A small-molecule ligand and the protein it binds are described below.
Small molecule (SMILES): CC(=O)N[C@@H]1[C@@H](O)[C@H](O)[C@@H](CO)O[C@H]1O

Binding-site contacts:
Ligand atom C1 contacts residue ASN603 of chain 1.D at 1.5 Å.
Ligand atom C7 contacts residue ASN603 of chain 1.D at 3.5 Å.
Ligand atom C5 contacts residue ASN603 of chain 1.D at 3.8 Å.
Ligand atom C3 contacts residue ASN603 of chain 1.D at 3.9 Å.
Ligand atom O7 contacts residue ASN603 of chain 1.D at 3.6 Å.
Ligand atom C4 contacts residue ASN603 of chain 1.D at 4.3 Å.
Ligand atom C7 contacts residue THR604 of chain 1.D at 4.1 Å.
Ligand atom O5 contacts residue ASN603 of chain 1.D at 2.5 Å (h-bond).
Ligand atom O7 contacts residue THR604 of chain 1.D at 3.8 Å.
Ligand atom C2 contacts residue ASN603 of chain 1.D at 2.5 Å.
Ligand atom N2 contacts residue ASN603 of chain 1.D at 2.9 Å (h-bond).
Ligand atom C8 contacts residue THR604 of chain 1.D at 3.8 Å.

Sequence of chain 1.D:
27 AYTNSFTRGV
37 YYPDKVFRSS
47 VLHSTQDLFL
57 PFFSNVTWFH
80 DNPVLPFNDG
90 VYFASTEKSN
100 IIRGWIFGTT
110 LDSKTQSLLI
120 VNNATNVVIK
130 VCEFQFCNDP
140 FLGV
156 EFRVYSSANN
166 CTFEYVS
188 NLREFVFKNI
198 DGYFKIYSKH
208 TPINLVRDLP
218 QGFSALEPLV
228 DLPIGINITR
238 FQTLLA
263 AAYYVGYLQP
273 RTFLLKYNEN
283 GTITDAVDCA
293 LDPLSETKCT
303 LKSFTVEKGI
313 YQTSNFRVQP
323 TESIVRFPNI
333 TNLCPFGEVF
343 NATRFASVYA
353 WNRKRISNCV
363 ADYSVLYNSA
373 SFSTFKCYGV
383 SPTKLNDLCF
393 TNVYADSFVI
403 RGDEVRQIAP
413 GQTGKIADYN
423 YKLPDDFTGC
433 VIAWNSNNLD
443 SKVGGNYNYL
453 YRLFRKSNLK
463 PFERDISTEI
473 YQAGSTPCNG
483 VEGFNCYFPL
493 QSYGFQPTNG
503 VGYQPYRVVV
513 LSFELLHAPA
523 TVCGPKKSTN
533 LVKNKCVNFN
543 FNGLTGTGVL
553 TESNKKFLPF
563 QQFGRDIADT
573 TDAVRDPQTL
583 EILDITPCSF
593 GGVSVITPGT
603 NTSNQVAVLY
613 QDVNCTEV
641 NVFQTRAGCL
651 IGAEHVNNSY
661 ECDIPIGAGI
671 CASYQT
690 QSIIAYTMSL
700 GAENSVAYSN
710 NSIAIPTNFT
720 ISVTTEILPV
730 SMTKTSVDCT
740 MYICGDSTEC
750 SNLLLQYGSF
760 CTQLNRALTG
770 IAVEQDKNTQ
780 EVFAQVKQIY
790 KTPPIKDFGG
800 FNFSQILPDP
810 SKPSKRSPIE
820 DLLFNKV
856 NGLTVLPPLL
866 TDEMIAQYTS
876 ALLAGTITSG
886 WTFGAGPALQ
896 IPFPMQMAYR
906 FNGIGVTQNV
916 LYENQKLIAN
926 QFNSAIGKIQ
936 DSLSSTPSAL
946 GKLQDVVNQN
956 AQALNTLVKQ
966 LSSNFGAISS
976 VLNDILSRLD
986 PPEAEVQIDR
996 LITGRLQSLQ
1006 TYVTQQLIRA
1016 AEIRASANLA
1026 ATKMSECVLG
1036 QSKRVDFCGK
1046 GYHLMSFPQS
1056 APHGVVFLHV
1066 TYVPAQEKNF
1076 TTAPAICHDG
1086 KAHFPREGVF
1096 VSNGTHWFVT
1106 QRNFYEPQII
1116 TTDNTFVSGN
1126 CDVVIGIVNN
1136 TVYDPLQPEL